Sequence of chain 1.A:
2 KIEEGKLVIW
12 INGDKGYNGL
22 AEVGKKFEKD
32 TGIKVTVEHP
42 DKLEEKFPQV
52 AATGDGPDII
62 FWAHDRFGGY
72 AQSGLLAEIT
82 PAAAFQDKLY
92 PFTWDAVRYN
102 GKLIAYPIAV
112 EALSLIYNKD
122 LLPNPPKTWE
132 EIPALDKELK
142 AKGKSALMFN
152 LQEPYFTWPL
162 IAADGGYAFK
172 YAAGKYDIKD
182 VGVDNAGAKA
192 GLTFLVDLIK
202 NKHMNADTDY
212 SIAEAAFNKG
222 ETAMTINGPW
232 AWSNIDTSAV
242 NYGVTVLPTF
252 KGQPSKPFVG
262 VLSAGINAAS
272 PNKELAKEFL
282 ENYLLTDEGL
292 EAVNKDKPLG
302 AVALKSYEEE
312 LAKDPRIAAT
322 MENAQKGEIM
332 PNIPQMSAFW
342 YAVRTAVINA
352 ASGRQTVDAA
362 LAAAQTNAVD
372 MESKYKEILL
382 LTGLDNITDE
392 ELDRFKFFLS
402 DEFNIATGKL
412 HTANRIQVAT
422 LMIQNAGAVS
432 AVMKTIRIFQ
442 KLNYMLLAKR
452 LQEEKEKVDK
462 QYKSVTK

Binding-site contacts:
Ligand atom C6 contacts residue ARG345 of chain 1.A at 3.6 Å.
Ligand atom O2 contacts residue ASP66 of chain 1.A at 2.6 Å (salt-bridge).
Ligand atom O1 contacts residue LYS16 of chain 1.A at 3.1 Å (salt-bridge).
Ligand atom O2 contacts residue ARG67 of chain 1.A at 2.9 Å (salt-bridge).
Ligand atom C1 contacts residue TRP341 of chain 1.A at 3.5 Å (hydrophobic).
Ligand atom C3 contacts residue GLU45 of chain 1.A at 3.2 Å.
Ligand atom O3 contacts residue TYR342 of chain 1.A at 3.4 Å (h-bond).
Ligand atom O2 contacts residue ALA64 of chain 1.A at 3.4 Å.
Ligand atom O5 contacts residue TYR342 of chain 1.A at 3.2 Å.
Ligand atom C2 contacts residue ASP66 of chain 1.A at 3.4 Å.
Ligand atom O6 contacts residue GLU154 of chain 1.A at 2.7 Å (salt-bridge).
Ligand atom O3 contacts residue GLU45 of chain 1.A at 3.0 Å (salt-bridge).
Ligand atom O2 contacts residue TRP63 of chain 1.A at 3.5 Å (h-bond).
Ligand atom O5 contacts residue TYR156 of chain 1.A at 3.2 Å.
Ligand atom O6 contacts residue TYR342 of chain 1.A at 3.4 Å.
Ligand atom O3 contacts residue ARG67 of chain 1.A at 3.0 Å (salt-bridge).
Ligand atom O4 contacts residue GLU45 of chain 1.A at 3.2 Å (salt-bridge).
Ligand atom O2 contacts residue GLU45 of chain 1.A at 2.3 Å (salt-bridge).
Ligand atom O5 contacts residue TRP341 of chain 1.A at 3.2 Å.
Ligand atom C2 contacts residue GLU112 of chain 1.A at 3.5 Å.
Ligand atom C3 contacts residue ASP66 of chain 1.A at 3.6 Å.
Ligand atom C1 contacts residue ASP15 of chain 1.A at 3.4 Å.
Ligand atom O1 contacts residue ASP15 of chain 1.A at 2.7 Å (salt-bridge).
Ligand atom O6 contacts residue TYR156 of chain 1.A at 3.2 Å (h-bond).
Ligand atom C6 contacts residue GLU154 of chain 1.A at 3.4 Å.
Ligand atom O3 contacts residue LYS43 of chain 1.A at 2.8 Å (salt-bridge).
Ligand atom O2 contacts residue LYS16 of chain 1.A at 2.9 Å (salt-bridge).
Ligand atom C1 contacts residue GLU46 of chain 1.A at 3.2 Å.
Ligand atom O6 contacts residue PHE157 of chain 1.A at 3.6 Å.
Ligand atom O2 contacts residue GLU112 of chain 1.A at 2.7 Å (salt-bridge).
Ligand atom O5 contacts residue GLU46 of chain 1.A at 3.1 Å (salt-bridge).
Ligand atom C2 contacts residue GLU45 of chain 1.A at 3.2 Å.
Ligand atom O3 contacts residue ALA64 of chain 1.A at 3.4 Å.
Ligand atom O6 contacts residue PRO155 of chain 1.A at 3.3 Å.
Ligand atom C1 contacts residue GLU45 of chain 1.A at 3.3 Å.
Ligand atom O6 contacts residue ARG345 of chain 1.A at 3.1 Å.
Ligand atom O3 contacts residue ASP66 of chain 1.A at 2.6 Å (salt-bridge).
Ligand atom C2 contacts residue ARG67 of chain 1.A at 3.5 Å.
Ligand atom O3 contacts residue TRP63 of chain 1.A at 3.2 Å (h-bond).
Ligand atom O3 contacts residue GLU46 of chain 1.A at 3.6 Å.

The small molecule below binds the protein below.
Small molecule (SMILES): OC[C@H]1O[C@H](O[C@H]2[C@H](O)[C@@H](O)[C@@H](O[C@H]3[C@H](O)[C@@H](O)[C@@H](O[C@H]4[C@H](O)[C@@H](O)[C@@H](O)O[C@@H]4CO)O[C@@H]3CO)O[C@@H]2CO)[C@H](O)[C@@H](O)[C@@H]1O